Sequence of chain 1.A:
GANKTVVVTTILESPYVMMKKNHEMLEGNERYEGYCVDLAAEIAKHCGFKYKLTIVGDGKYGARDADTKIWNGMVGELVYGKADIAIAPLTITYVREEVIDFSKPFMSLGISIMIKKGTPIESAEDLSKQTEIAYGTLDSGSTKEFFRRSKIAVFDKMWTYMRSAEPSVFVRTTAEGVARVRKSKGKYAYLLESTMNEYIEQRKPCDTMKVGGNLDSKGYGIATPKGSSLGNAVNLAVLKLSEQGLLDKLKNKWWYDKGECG

This protein binds this small molecule.
Small molecule (SMILES): N[C@@H](CCC(=O)O)C(=O)O

Binding-site contacts:
Ligand atom CB contacts residue GLU193 of chain 1.A at 4.0 Å.
Ligand atom CD contacts residue GLU193 of chain 1.A at 3.9 Å.
Ligand atom OE2 contacts residue GLY141 of chain 1.A at 3.8 Å.
Ligand atom CA contacts residue TYR61 of chain 1.A at 4.0 Å (hydrophobic).
Ligand atom OXT contacts residue PRO89 of chain 1.A at 3.6 Å.
Ligand atom OXT contacts residue SER142 of chain 1.A at 4.0 Å.
Ligand atom N contacts residue SER142 of chain 1.A at 4.1 Å.
Ligand atom OE1 contacts residue THR143 of chain 1.A at 2.6 Å (h-bond).
Ligand atom O contacts residue GLY141 of chain 1.A at 3.1 Å.
Ligand atom CD contacts residue THR143 of chain 1.A at 3.3 Å.
Ligand atom C contacts residue SER142 of chain 1.A at 3.4 Å.
Ligand atom OXT contacts residue LEU90 of chain 1.A at 3.5 Å.
Ligand atom CA contacts residue THR91 of chain 1.A at 3.4 Å.
Ligand atom OXT contacts residue THR91 of chain 1.A at 2.8 Å (h-bond).
Ligand atom O contacts residue ARG96 of chain 1.A at 2.8 Å (salt-bridge).
Ligand atom OE1 contacts residue GLU193 of chain 1.A at 3.7 Å.
Ligand atom N contacts residue TYR220 of chain 1.A at 3.6 Å.
Ligand atom N contacts residue GLU193 of chain 1.A at 2.8 Å (salt-bridge).
Ligand atom OE2 contacts residue SER142 of chain 1.A at 3.4 Å (h-bond).
Ligand atom CA contacts residue SER142 of chain 1.A at 3.4 Å.
Ligand atom OXT contacts residue TYR61 of chain 1.A at 3.5 Å.
Ligand atom C contacts residue TYR61 of chain 1.A at 3.6 Å (hydrophobic).
Ligand atom CA contacts residue GLU193 of chain 1.A at 3.4 Å.
Ligand atom CA contacts residue PRO89 of chain 1.A at 4.0 Å (hydrophobic).
Ligand atom CD contacts residue LEU138 of chain 1.A at 4.0 Å (hydrophobic).
Ligand atom C contacts residue THR91 of chain 1.A at 3.7 Å.
Ligand atom C contacts residue PRO89 of chain 1.A at 4.2 Å (hydrophobic).
Ligand atom N contacts residue TYR61 of chain 1.A at 4.1 Å.
Ligand atom O contacts residue TYR61 of chain 1.A at 3.4 Å.
Ligand atom O contacts residue SER142 of chain 1.A at 2.8 Å (h-bond).
Ligand atom CG contacts residue GLU193 of chain 1.A at 3.5 Å.
Ligand atom OXT contacts residue ARG96 of chain 1.A at 2.8 Å (salt-bridge).
Ligand atom CB contacts residue LEU138 of chain 1.A at 4.1 Å (hydrophobic).
Ligand atom OE2 contacts residue LEU138 of chain 1.A at 4.2 Å.
Ligand atom N contacts residue PRO89 of chain 1.A at 2.8 Å (h-bond).
Ligand atom OE2 contacts residue THR143 of chain 1.A at 3.1 Å (h-bond).
Ligand atom C contacts residue ARG96 of chain 1.A at 3.4 Å.
Ligand atom CG contacts residue LEU138 of chain 1.A at 3.8 Å (hydrophobic).
Ligand atom CB contacts residue TYR61 of chain 1.A at 3.5 Å (hydrophobic).
Ligand atom N contacts residue THR91 of chain 1.A at 2.9 Å (h-bond).